Sequence of chain 1.A:
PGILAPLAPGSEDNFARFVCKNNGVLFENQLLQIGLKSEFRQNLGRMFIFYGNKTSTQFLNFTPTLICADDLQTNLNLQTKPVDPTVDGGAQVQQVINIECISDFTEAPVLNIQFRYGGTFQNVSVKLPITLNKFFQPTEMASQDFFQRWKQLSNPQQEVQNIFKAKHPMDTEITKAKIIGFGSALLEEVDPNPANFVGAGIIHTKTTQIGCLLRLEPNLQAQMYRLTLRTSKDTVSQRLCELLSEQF

A protein and the small-molecule ligand that binds it are described below.
Small molecule (SMILES): CC(C)[C@H](NC(=O)[C@H](CC1=CN=C2CC=CC=C12)NC(=O)CNC(=O)[C@H](CCCCN)NC(=O)[C@@H]1CCCN1)C(=O)N[C@H](C(=O)N[C@@H](Cc1ccccc1)C(=O)N[C@H](C=O)CCC(=O)O)[C@@H](C)O

Binding-site contacts:
Ligand atom CH2 contacts residue ASN55 of chain 1.A at 3.5 Å.
Ligand atom CZ2 contacts residue ASN55 of chain 1.A at 3.2 Å.
Ligand atom CA contacts residue ASN25 of chain 1.A at 3.5 Å.
Ligand atom CD2 contacts residue ASN25 of chain 1.A at 3.5 Å.
Ligand atom N contacts residue GLN94 of chain 1.A at 2.8 Å (h-bond).
Ligand atom NE1 contacts residue GLY92 of chain 1.A at 2.9 Å (h-bond).
Ligand atom CZ contacts residue PHE52 of chain 1.A at 3.6 Å (hydrophobic).
Ligand atom CD1 contacts residue GLN94 of chain 1.A at 3.5 Å.
Ligand atom CE3 contacts residue GLN35 of chain 1.A at 3.7 Å.
Ligand atom CE1 contacts residue GLY37 of chain 1.A at 3.6 Å.
Ligand atom O contacts residue LYS39 of chain 1.A at 3.0 Å (salt-bridge).
Ligand atom NE1 contacts residue GLN94 of chain 1.A at 3.6 Å.
Ligand atom CB contacts residue GLY26 of chain 1.A at 3.4 Å.
Ligand atom CB contacts residue GLN94 of chain 1.A at 3.5 Å.
Ligand atom CZ2 contacts residue ALA93 of chain 1.A at 3.8 Å (hydrophobic).
Ligand atom CG contacts residue GLN94 of chain 1.A at 3.8 Å.
Ligand atom CE2 contacts residue LEU38 of chain 1.A at 3.7 Å (hydrophobic).
Ligand atom O contacts residue ASN25 of chain 1.A at 3.6 Å.
Ligand atom O contacts residue GLN94 of chain 1.A at 3.3 Å (h-bond).
Ligand atom CA contacts residue GLN94 of chain 1.A at 3.7 Å.
Ligand atom CB contacts residue GLN94 of chain 1.A at 3.6 Å.
Ligand atom CB contacts residue ASN25 of chain 1.A at 3.7 Å.
Ligand atom CH2 contacts residue GLY54 of chain 1.A at 3.5 Å.
Ligand atom CZ2 contacts residue GLY54 of chain 1.A at 3.8 Å.
Ligand atom CE2 contacts residue PHE52 of chain 1.A at 3.5 Å (hydrophobic).
Ligand atom CZ contacts residue GLY37 of chain 1.A at 3.5 Å.
Ligand atom CE2 contacts residue GLY37 of chain 1.A at 3.6 Å.
Ligand atom CG2 contacts residue PHE52 of chain 1.A at 3.6 Å (hydrophobic).
Ligand atom CE2 contacts residue GLY92 of chain 1.A at 3.7 Å.
Ligand atom CG1 contacts residue LYS39 of chain 1.A at 3.5 Å.
Ligand atom O contacts residue ASN25 of chain 1.A at 3.1 Å (h-bond).
Ligand atom CG contacts residue GLY26 of chain 1.A at 3.8 Å.
Ligand atom CB contacts residue VAL27 of chain 1.A at 3.7 Å (hydrophobic).
Ligand atom NE1 contacts residue ALA93 of chain 1.A at 3.6 Å.
Ligand atom C contacts residue GLN94 of chain 1.A at 3.6 Å.
Ligand atom CH2 contacts residue LYS56 of chain 1.A at 3.8 Å.
Ligand atom C contacts residue ASN25 of chain 1.A at 3.7 Å.
Ligand atom CG2 contacts residue GLN94 of chain 1.A at 3.6 Å.
Ligand atom CA contacts residue GLN94 of chain 1.A at 3.5 Å.
Ligand atom CD2 contacts residue LEU38 of chain 1.A at 3.6 Å (hydrophobic).